Binding-site contacts:
Ligand atom O3 contacts residue THR19 of chain 1.D at 4.3 Å.
Ligand atom O4 contacts residue THR19 of chain 1.D at 4.5 Å.
Ligand atom C4 contacts residue ASN56 of chain 1.C at 4.3 Å.
Ligand atom O3 contacts residue SER18 of chain 1.D at 3.5 Å.
Ligand atom C4 contacts residue GLY17 of chain 1.D at 4.4 Å.
Ligand atom O7 contacts residue SER18 of chain 1.D at 3.5 Å.
Ligand atom O6 contacts residue ASN56 of chain 1.C at 4.3 Å.
Ligand atom O5 contacts residue ASN56 of chain 1.C at 2.5 Å (h-bond).
Ligand atom C7 contacts residue ASN56 of chain 1.C at 4.0 Å.
Ligand atom C1 contacts residue ASN56 of chain 1.C at 1.4 Å.
Ligand atom O7 contacts residue GLU55 of chain 1.C at 4.2 Å.
Ligand atom C3 contacts residue ASN56 of chain 1.C at 3.8 Å.
Ligand atom N2 contacts residue GLU55 of chain 1.C at 4.4 Å.
Ligand atom C8 contacts residue GLU55 of chain 1.C at 4.0 Å.
Ligand atom C5 contacts residue ASN56 of chain 1.C at 3.7 Å.
Ligand atom C2 contacts residue ASN56 of chain 1.C at 2.5 Å.
Ligand atom O3 contacts residue GLY17 of chain 1.D at 4.5 Å.
Ligand atom C7 contacts residue GLU55 of chain 1.C at 4.0 Å.
Ligand atom O7 contacts residue GLY17 of chain 1.D at 4.4 Å.
Ligand atom N2 contacts residue ASN56 of chain 1.C at 2.9 Å (h-bond).

The small molecule below binds the protein below.
Small molecule (SMILES): CC(=O)N[C@@H]1[C@@H](O)[C@H](O)[C@@H](CO)O[C@H]1O

Sequence of chain 1.D:
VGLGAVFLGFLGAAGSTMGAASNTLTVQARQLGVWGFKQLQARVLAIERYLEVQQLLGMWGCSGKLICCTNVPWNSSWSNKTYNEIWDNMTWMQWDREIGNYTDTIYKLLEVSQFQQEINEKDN

Sequence of chain 1.C:
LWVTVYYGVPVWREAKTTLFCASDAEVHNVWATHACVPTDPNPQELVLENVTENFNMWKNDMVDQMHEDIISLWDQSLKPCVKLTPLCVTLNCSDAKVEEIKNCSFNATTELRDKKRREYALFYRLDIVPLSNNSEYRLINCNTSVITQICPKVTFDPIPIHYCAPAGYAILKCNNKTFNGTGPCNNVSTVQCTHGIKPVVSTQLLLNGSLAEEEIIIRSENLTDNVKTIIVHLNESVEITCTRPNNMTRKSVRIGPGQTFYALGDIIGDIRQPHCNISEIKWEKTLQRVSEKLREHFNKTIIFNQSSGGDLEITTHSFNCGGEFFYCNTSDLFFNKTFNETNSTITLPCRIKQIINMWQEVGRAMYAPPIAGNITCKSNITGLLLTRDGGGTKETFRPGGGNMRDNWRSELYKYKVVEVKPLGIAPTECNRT